Binding-site contacts:
Ligand atom C6 contacts residue ARG123 of chain 1.C at 3.9 Å.
Ligand atom O4 contacts residue TRP162 of chain 1.B at 3.6 Å.
Ligand atom C3 contacts residue TRP162 of chain 1.B at 3.3 Å (hydrophobic).
Ligand atom C2 contacts residue TRP162 of chain 1.B at 3.0 Å (hydrophobic).
Ligand atom C3 contacts residue CYS207 of chain 1.B at 4.5 Å (hydrophobic).
Ligand atom C5 contacts residue MET133 of chain 1.C at 3.4 Å (hydrophobic).
Ligand atom O7 contacts residue MET133 of chain 1.C at 3.6 Å.
Ligand atom C2 contacts residue TYR211 of chain 1.B at 3.7 Å (hydrophobic).
Ligand atom C8 contacts residue TRP72 of chain 1.C at 3.5 Å (hydrophobic).
Ligand atom C10 contacts residue TYR108 of chain 1.B at 3.5 Å (hydrophobic).
Ligand atom C3 contacts residue MET133 of chain 1.C at 3.5 Å (hydrophobic).
Ligand atom N1 contacts residue TRP162 of chain 1.B at 3.4 Å (h-bond).
Ligand atom C9 contacts residue TRP162 of chain 1.B at 3.2 Å (hydrophobic).
Ligand atom O4 contacts residue MET133 of chain 1.C at 3.4 Å.
Ligand atom O4 contacts residue CYS207 of chain 1.B at 4.4 Å.
Ligand atom C10 contacts residue TYR204 of chain 1.B at 4.1 Å (hydrophobic).
Ligand atom C5 contacts residue THR163 of chain 1.B at 4.0 Å.
Ligand atom C10 contacts residue TYR211 of chain 1.B at 3.7 Å (hydrophobic).
Ligand atom O7 contacts residue THR163 of chain 1.B at 4.0 Å.
Ligand atom C8 contacts residue TYR204 of chain 1.B at 3.7 Å (hydrophobic).
Ligand atom O4 contacts residue THR163 of chain 1.B at 4.4 Å.
Ligand atom C10 contacts residue SER161 of chain 1.B at 3.8 Å.
Ligand atom N1 contacts residue TRP72 of chain 1.C at 4.4 Å.
Ligand atom C5 contacts residue TRP162 of chain 1.B at 3.9 Å (hydrophobic).
Ligand atom C6 contacts residue THR163 of chain 1.B at 3.9 Å.
Ligand atom C6 contacts residue LEU131 of chain 1.C at 4.2 Å (hydrophobic).
Ligand atom C9 contacts residue TRP72 of chain 1.C at 3.9 Å (hydrophobic).
Ligand atom O4 contacts residue TYR211 of chain 1.B at 4.1 Å.
Ligand atom C6 contacts residue MET133 of chain 1.C at 4.1 Å (hydrophobic).
Ligand atom O7 contacts residue TRP162 of chain 1.B at 3.8 Å.
Ligand atom C3 contacts residue TRP72 of chain 1.C at 4.0 Å (hydrophobic).
Ligand atom C10 contacts residue TRP162 of chain 1.B at 3.4 Å (hydrophobic).

This protein binds this small molecule.
Small molecule (SMILES): CC(=O)OCC[N+](C)(C)C

Sequence of chain 1.B:
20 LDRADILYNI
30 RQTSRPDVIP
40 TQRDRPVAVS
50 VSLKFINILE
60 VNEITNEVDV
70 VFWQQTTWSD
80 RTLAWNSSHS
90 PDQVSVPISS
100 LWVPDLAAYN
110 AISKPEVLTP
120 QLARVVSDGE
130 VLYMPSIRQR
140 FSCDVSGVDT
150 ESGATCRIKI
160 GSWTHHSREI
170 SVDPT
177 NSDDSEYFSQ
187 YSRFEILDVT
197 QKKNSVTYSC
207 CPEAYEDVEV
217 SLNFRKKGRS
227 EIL

Sequence of chain 1.C:
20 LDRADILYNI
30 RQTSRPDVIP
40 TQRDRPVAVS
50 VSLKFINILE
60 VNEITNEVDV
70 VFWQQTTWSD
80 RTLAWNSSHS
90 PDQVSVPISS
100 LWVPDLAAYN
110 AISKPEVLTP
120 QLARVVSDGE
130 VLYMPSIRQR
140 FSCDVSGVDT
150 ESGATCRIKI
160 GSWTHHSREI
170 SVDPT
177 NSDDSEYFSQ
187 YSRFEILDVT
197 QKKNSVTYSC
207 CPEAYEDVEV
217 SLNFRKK